Binding-site contacts:
Ligand atom C3 contacts residue ASN25 of chain 2.A at 3.8 Å.
Ligand atom C4 contacts residue GLU24 of chain 2.A at 4.5 Å.
Ligand atom O3 contacts residue GLU24 of chain 2.A at 4.5 Å.
Ligand atom C8 contacts residue ASN25 of chain 2.A at 4.4 Å.
Ligand atom N2 contacts residue ASN25 of chain 2.A at 3.0 Å (h-bond).
Ligand atom C7 contacts residue GLU24 of chain 2.A at 4.1 Å.
Ligand atom O5 contacts residue GLU24 of chain 2.A at 4.2 Å.
Ligand atom C2 contacts residue ASN25 of chain 2.A at 2.5 Å.
Ligand atom N2 contacts residue GLU24 of chain 2.A at 3.1 Å (salt-bridge).
Ligand atom C8 contacts residue GLU24 of chain 2.A at 4.4 Å.
Ligand atom C2 contacts residue GLU24 of chain 2.A at 3.5 Å.
Ligand atom C1 contacts residue ASN25 of chain 2.A at 1.4 Å.
Ligand atom O7 contacts residue ASN25 of chain 2.A at 2.8 Å (h-bond).
Ligand atom C7 contacts residue ASN25 of chain 2.A at 3.1 Å.
Ligand atom C7 contacts residue GLU6 of chain 2.A at 4.1 Å.
Ligand atom C1 contacts residue GLU24 of chain 2.A at 3.3 Å.
Ligand atom O7 contacts residue GLU6 of chain 2.A at 2.9 Å (salt-bridge).
Ligand atom C8 contacts residue HIS21 of chain 2.A at 4.3 Å.
Ligand atom C3 contacts residue GLU24 of chain 2.A at 3.5 Å.
Ligand atom C4 contacts residue ASN25 of chain 2.A at 4.2 Å.
Ligand atom C5 contacts residue GLU24 of chain 2.A at 4.3 Å.
Ligand atom C8 contacts residue GLU22 of chain 2.A at 3.8 Å.
Ligand atom O5 contacts residue ASN25 of chain 2.A at 2.3 Å (h-bond).
Ligand atom C5 contacts residue ASN25 of chain 2.A at 3.6 Å.

This protein binds this small molecule.
Small molecule (SMILES): CC(=O)N[C@@H]1[C@@H](O)[C@H](O)[C@@H](CO)O[C@H]1O

Sequence of chain 2.A:
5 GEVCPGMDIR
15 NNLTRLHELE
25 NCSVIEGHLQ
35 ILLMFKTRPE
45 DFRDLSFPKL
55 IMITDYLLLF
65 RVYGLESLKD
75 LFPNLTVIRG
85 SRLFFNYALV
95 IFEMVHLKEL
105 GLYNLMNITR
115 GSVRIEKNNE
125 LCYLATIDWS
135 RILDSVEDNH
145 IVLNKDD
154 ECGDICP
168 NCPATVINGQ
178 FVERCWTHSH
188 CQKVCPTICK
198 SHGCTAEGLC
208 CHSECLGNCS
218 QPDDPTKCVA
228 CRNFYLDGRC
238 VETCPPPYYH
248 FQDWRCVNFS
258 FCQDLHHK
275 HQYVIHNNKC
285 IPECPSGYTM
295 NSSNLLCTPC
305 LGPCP